Sequence of chain 1.B:
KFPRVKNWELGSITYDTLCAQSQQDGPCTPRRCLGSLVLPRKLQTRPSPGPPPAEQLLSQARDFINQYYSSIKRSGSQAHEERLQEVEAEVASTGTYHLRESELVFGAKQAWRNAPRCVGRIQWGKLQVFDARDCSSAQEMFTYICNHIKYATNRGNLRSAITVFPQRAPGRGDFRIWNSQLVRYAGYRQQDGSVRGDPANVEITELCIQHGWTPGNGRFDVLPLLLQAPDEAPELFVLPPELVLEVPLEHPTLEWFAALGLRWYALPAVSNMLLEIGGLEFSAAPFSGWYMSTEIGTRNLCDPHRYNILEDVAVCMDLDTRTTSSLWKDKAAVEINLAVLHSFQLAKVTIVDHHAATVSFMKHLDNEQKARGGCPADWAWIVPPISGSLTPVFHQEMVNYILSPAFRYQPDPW

This small molecule binds to this protein.
Small molecule (SMILES): CC(C)SC(=N)N

Sequence of chain 1.A:
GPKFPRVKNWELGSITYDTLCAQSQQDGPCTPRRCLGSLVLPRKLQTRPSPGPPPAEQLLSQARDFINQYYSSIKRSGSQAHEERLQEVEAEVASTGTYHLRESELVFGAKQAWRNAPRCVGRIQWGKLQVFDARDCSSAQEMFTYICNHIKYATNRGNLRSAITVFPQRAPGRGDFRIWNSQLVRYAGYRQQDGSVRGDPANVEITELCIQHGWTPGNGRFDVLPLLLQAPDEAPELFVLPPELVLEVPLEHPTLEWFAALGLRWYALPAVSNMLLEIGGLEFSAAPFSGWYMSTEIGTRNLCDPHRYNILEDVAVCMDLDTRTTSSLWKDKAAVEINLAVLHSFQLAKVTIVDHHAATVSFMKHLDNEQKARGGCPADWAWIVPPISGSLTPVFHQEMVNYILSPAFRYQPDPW

Binding-site contacts:
Ligand atom N1 contacts residue TRP411 of chain 1.B at 4.1 Å.
Ligand atom N2 contacts residue GOL1 of chain 1.K at 2.2 Å (h-bond).
Ligand atom S contacts residue PHE424 of chain 1.A at 4.3 Å.
Ligand atom C3 contacts residue TRP409 of chain 1.A at 4.5 Å (hydrophobic).
Ligand atom N1 contacts residue PHE424 of chain 1.A at 3.8 Å.
Ligand atom N2 contacts residue ALA410 of chain 1.B at 3.4 Å (h-bond).
Ligand atom N1 contacts residue TRP409 of chain 1.A at 3.5 Å.
Ligand atom C1 contacts residue HIS425 of chain 1.A at 3.6 Å.
Ligand atom N1 contacts residue ALA410 of chain 1.B at 3.1 Å (h-bond).
Ligand atom S contacts residue TRP411 of chain 1.B at 3.9 Å.
Ligand atom C2 contacts residue VAL68 of chain 1.B at 4.5 Å (hydrophobic).
Ligand atom C1 contacts residue TRP38 of chain 1.A at 4.2 Å (hydrophobic).
Ligand atom C3 contacts residue GOL1 of chain 1.K at 0.4 Å.
Ligand atom N2 contacts residue PHE424 of chain 1.A at 3.9 Å.
Ligand atom C contacts residue PHE424 of chain 1.A at 3.8 Å (hydrophobic).
Ligand atom C1 contacts residue PHE424 of chain 1.A at 3.3 Å (hydrophobic).
Ligand atom C1 contacts residue GOL1 of chain 1.K at 0.8 Å.
Ligand atom C3 contacts residue SER66 of chain 1.B at 3.6 Å.
Ligand atom N2 contacts residue TRP411 of chain 1.B at 3.7 Å.
Ligand atom S contacts residue VAL68 of chain 1.B at 4.3 Å.
Ligand atom C3 contacts residue VAL68 of chain 1.B at 3.8 Å (hydrophobic).
Ligand atom C contacts residue GOL1 of chain 1.K at 1.5 Å.
Ligand atom N1 contacts residue GOL1 of chain 1.K at 2.7 Å (h-bond).
Ligand atom C2 contacts residue PHE424 of chain 1.A at 3.3 Å (hydrophobic).
Ligand atom N2 contacts residue ARG329 of chain 1.B at 4.3 Å.
Ligand atom S contacts residue GOL1 of chain 1.K at 0.8 Å.
Ligand atom C2 contacts residue GOL1 of chain 1.K at 0.4 Å.
Ligand atom C3 contacts residue PHE424 of chain 1.A at 3.8 Å (hydrophobic).
Ligand atom C contacts residue TRP411 of chain 1.B at 3.7 Å (hydrophobic).
Ligand atom C contacts residue ALA410 of chain 1.B at 3.7 Å (hydrophobic).